This protein binds this small molecule.
Small molecule (SMILES): CO[C@H]1O[C@H](CO)[C@@H](O)[C@H](O)[C@@H]1S[C@H]1O[C@H](CO)[C@@H](O)[C@H](O)[C@@H]1O

Sequence of chain 1.A:
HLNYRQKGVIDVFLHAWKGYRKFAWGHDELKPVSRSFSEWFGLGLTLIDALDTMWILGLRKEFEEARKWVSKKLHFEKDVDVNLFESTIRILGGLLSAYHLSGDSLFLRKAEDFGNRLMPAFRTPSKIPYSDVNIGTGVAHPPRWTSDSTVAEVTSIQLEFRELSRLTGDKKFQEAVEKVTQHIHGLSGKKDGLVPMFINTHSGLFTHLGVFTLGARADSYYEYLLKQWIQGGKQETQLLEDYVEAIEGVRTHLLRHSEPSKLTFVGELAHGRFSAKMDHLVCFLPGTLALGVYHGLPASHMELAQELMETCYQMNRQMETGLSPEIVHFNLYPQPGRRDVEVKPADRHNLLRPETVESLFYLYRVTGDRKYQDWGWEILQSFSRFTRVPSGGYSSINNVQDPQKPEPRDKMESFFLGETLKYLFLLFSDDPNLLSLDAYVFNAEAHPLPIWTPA

Binding-site contacts:
Ligand atom O6 contacts residue GLU355 of chain 1.A at 2.7 Å (salt-bridge).
Ligand atom O5 contacts residue ARG353 of chain 1.A at 3.6 Å (salt-bridge).
Ligand atom C6 contacts residue PRO354 of chain 1.A at 3.5 Å (hydrophobic).
Ligand atom C6 contacts residue GLU355 of chain 1.A at 3.0 Å.
Ligand atom O6 contacts residue PRO354 of chain 1.A at 3.8 Å.
Ligand atom O4 contacts residue ASP219 of chain 1.A at 2.7 Å (salt-bridge).
Ligand atom O2 contacts residue CA1 of chain 1.E at 2.5 Å.
Ligand atom C2 contacts residue ILE89 of chain 1.A at 3.6 Å (hydrophobic).
Ligand atom C3 contacts residue CA1 of chain 1.E at 3.4 Å.
Ligand atom C2 contacts residue CA1 of chain 1.E at 3.5 Å.
Ligand atom C4 contacts residue GLU419 of chain 1.A at 3.2 Å.
Ligand atom O4 contacts residue ALA216 of chain 1.A at 3.7 Å.
Ligand atom C4 contacts residue GLU445 of chain 1.A at 3.1 Å.
Ligand atom C4 contacts residue PHE415 of chain 1.A at 3.6 Å (hydrophobic).
Ligand atom C4 contacts residue ASP219 of chain 1.A at 3.6 Å.
Ligand atom O4 contacts residue GLU445 of chain 1.A at 2.8 Å (salt-bridge).
Ligand atom C3 contacts residue GLU419 of chain 1.A at 3.1 Å.
Ligand atom C3 contacts residue ALA444 of chain 1.A at 3.4 Å (hydrophobic).
Ligand atom O4 contacts residue ARG90 of chain 1.A at 3.6 Å.
Ligand atom O3 contacts residue GLU419 of chain 1.A at 2.6 Å (salt-bridge).
Ligand atom O5 contacts residue BU11 of chain 1.I at 3.7 Å.
Ligand atom S2 contacts residue PHE85 of chain 1.A at 3.8 Å.
Ligand atom O6 contacts residue LEU281 of chain 1.A at 3.8 Å.
Ligand atom O4 contacts residue ALA152 of chain 1.A at 3.6 Å.
Ligand atom C3 contacts residue LEU281 of chain 1.A at 3.7 Å (hydrophobic).
Ligand atom O3 contacts residue CA1 of chain 1.E at 2.4 Å.
Ligand atom C5 contacts residue ARG353 of chain 1.A at 3.8 Å.
Ligand atom O3 contacts residue ASP219 of chain 1.A at 2.6 Å (salt-bridge).
Ligand atom O4 contacts residue ARG217 of chain 1.A at 2.8 Å (salt-bridge).
Ligand atom O2 contacts residue ALA444 of chain 1.A at 3.2 Å (h-bond).
Ligand atom O4 contacts residue PHE415 of chain 1.A at 3.6 Å.
Ligand atom O6 contacts residue GLU153 of chain 1.A at 2.7 Å (salt-bridge).
Ligand atom O3 contacts residue ALA444 of chain 1.A at 3.0 Å (h-bond).
Ligand atom C5 contacts residue PHE415 of chain 1.A at 3.6 Å (hydrophobic).
Ligand atom O1 contacts residue LEU281 of chain 1.A at 3.6 Å.
Ligand atom C3 contacts residue ASP219 of chain 1.A at 3.3 Å.
Ligand atom O1 contacts residue ALA216 of chain 1.A at 3.8 Å.
Ligand atom C6 contacts residue GLU153 of chain 1.A at 3.5 Å.
Ligand atom O6 contacts residue ARG353 of chain 1.A at 2.8 Å (salt-bridge).
Ligand atom C3 contacts residue GLU445 of chain 1.A at 3.2 Å.